A small-molecule ligand and the protein it binds are described below.
Small molecule (SMILES): C=CC(C)(C)c1cc2cc3c(cc2oc1=O)O[C@H](C(C)(C)OC(C)=O)C3

Binding-site contacts:
Ligand atom CAQ contacts residue ALA99 of chain 2.A at 3.8 Å (hydrophobic).
Ligand atom CAL contacts residue ILE40 of chain 2.A at 3.5 Å (hydrophobic).
Ligand atom CAB contacts residue LEU98 of chain 2.A at 3.6 Å (hydrophobic).
Ligand atom CAA contacts residue ILE40 of chain 2.A at 3.7 Å (hydrophobic).
Ligand atom OAH contacts residue PHE211 of chain 2.A at 3.6 Å.
Ligand atom CAU contacts residue CYS204 of chain 2.A at 3.6 Å (hydrophobic).
Ligand atom OAG contacts residue GLN47 of chain 2.A at 3.4 Å.
Ligand atom CAF contacts residue PHE85 of chain 2.A at 3.1 Å (hydrophobic).
Ligand atom CAW contacts residue ILE40 of chain 2.A at 3.6 Å (hydrophobic).
Ligand atom CAB contacts residue GLN47 of chain 2.A at 3.7 Å.
Ligand atom CAR contacts residue ILE40 of chain 2.A at 3.3 Å (hydrophobic).
Ligand atom CAJ contacts residue ILE40 of chain 2.A at 2.9 Å (hydrophobic).
Ligand atom CAE contacts residue LEU98 of chain 2.A at 3.6 Å (hydrophobic).
Ligand atom OAN contacts residue GLN47 of chain 2.A at 3.5 Å.
Ligand atom CAI contacts residue ILE117 of chain 2.A at 3.5 Å (hydrophobic).
Ligand atom CAC contacts residue PHE211 of chain 2.A at 3.5 Å (hydrophobic).
Ligand atom CAB contacts residue ALA99 of chain 2.A at 2.8 Å (hydrophobic).
Ligand atom CAE contacts residue PHE85 of chain 2.A at 3.2 Å (hydrophobic).
Ligand atom OAH contacts residue HIS207 of chain 2.A at 3.4 Å.
Ligand atom CAC contacts residue VAL114 of chain 2.A at 3.6 Å (hydrophobic).
Ligand atom OAG contacts residue PHE85 of chain 2.A at 3.8 Å.
Ligand atom CAB contacts residue ALA43 of chain 2.A at 2.9 Å (hydrophobic).
Ligand atom OAG contacts residue ARG88 of chain 2.A at 2.9 Å (salt-bridge).
Ligand atom CAD contacts residue ILE117 of chain 2.A at 3.3 Å (hydrophobic).
Ligand atom OAH contacts residue LEU208 of chain 2.A at 3.4 Å.
Ligand atom CAR contacts residue PHE85 of chain 2.A at 3.7 Å (hydrophobic).
Ligand atom OAP contacts residue LEU208 of chain 2.A at 3.4 Å.
Ligand atom CAQ contacts residue ARG88 of chain 2.A at 3.8 Å.
Ligand atom CAD contacts residue HIS207 of chain 2.A at 3.3 Å.
Ligand atom CAQ contacts residue GLN47 of chain 2.A at 3.3 Å.
Ligand atom CAA contacts residue VAL114 of chain 2.A at 3.7 Å (hydrophobic).
Ligand atom CAV contacts residue ILE40 of chain 2.A at 3.1 Å (hydrophobic).
Ligand atom OAN contacts residue ALA44 of chain 2.A at 3.8 Å.
Ligand atom OAG contacts residue ALA99 of chain 2.A at 3.8 Å.
Ligand atom OAH contacts residue CYS204 of chain 2.A at 2.9 Å (h-bond).
Ligand atom CAM contacts residue PHE85 of chain 2.A at 3.2 Å (hydrophobic).
Ligand atom CAF contacts residue LEU81 of chain 2.A at 3.1 Å (hydrophobic).
Ligand atom CAZ contacts residue PHE85 of chain 2.A at 3.7 Å (hydrophobic).
Ligand atom OAO contacts residue ALA44 of chain 2.A at 3.4 Å.
Ligand atom OAN contacts residue ALA43 of chain 2.A at 3.6 Å.

Sequence of chain 2.A:
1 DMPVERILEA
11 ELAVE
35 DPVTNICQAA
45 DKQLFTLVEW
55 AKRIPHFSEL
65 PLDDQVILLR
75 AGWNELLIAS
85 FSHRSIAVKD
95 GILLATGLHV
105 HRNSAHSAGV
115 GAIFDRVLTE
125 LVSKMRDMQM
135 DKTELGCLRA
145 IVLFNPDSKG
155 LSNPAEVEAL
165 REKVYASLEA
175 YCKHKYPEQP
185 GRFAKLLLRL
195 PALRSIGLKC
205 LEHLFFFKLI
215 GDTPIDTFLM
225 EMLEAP